This small molecule binds to this protein.
Small molecule (SMILES): N[C@@H](CS)C(=O)O

Binding-site contacts:
Ligand atom OXT contacts residue TRP190 of chain 1.A at 2.6 Å (h-bond).
Ligand atom C contacts residue CYS200 of chain 1.A at 3.3 Å (hydrophobic).
Ligand atom O contacts residue ARG194 of chain 1.A at 3.0 Å (salt-bridge).
Ligand atom OXT contacts residue LEU208 of chain 1.A at 4.5 Å.
Ligand atom CB contacts residue LEU205 of chain 1.A at 3.8 Å (hydrophobic).
Ligand atom CA contacts residue ARG194 of chain 1.A at 4.4 Å.
Ligand atom OXT contacts residue LEU205 of chain 1.A at 3.8 Å.
Ligand atom OXT contacts residue ASP204 of chain 1.A at 3.8 Å.
Ligand atom N contacts residue LEU205 of chain 1.A at 4.2 Å.
Ligand atom O contacts residue GLN197 of chain 1.A at 2.9 Å (h-bond).
Ligand atom CA contacts residue CYS200 of chain 1.A at 3.6 Å (hydrophobic).
Ligand atom O contacts residue CYS200 of chain 1.A at 3.7 Å.
Ligand atom C contacts residue TRP190 of chain 1.A at 3.3 Å (hydrophobic).
Ligand atom N contacts residue ARG194 of chain 1.A at 4.0 Å.
Ligand atom C contacts residue LEU208 of chain 1.A at 4.4 Å (hydrophobic).
Ligand atom CA contacts residue LEU205 of chain 1.A at 3.8 Å (hydrophobic).
Ligand atom OXT contacts residue CYS200 of chain 1.A at 3.5 Å (h-bond).
Ligand atom SG contacts residue CYS200 of chain 1.A at 2.0 Å (h-bond).
Ligand atom C contacts residue LEU205 of chain 1.A at 4.4 Å (hydrophobic).
Ligand atom CA contacts residue SER201 of chain 1.A at 4.5 Å.
Ligand atom C contacts residue GLN197 of chain 1.A at 3.8 Å.
Ligand atom N contacts residue CYS200 of chain 1.A at 4.1 Å.
Ligand atom CB contacts residue GLN197 of chain 1.A at 4.4 Å.
Ligand atom O contacts residue LEU208 of chain 1.A at 4.1 Å.
Ligand atom CB contacts residue SER201 of chain 1.A at 3.2 Å.
Ligand atom C contacts residue ARG194 of chain 1.A at 3.9 Å.
Ligand atom CA contacts residue GLN197 of chain 1.A at 3.8 Å.
Ligand atom N contacts residue GLN197 of chain 1.A at 2.7 Å (h-bond).
Ligand atom CB contacts residue CYS200 of chain 1.A at 3.1 Å (hydrophobic).
Ligand atom SG contacts residue GLN197 of chain 1.A at 3.8 Å.
Ligand atom SG contacts residue SER201 of chain 1.A at 3.9 Å.
Ligand atom O contacts residue TRP190 of chain 1.A at 3.3 Å (h-bond).

Sequence of chain 1.A:
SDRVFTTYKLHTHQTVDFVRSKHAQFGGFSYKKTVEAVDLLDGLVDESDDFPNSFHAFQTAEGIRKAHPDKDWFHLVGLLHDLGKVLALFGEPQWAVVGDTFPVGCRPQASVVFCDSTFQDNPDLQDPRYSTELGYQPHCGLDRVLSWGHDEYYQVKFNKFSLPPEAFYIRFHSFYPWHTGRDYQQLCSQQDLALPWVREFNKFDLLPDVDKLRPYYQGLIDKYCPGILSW